Binding-site contacts:
Ligand atom O2 contacts residue MG1 of chain 1.Q at 2.2 Å.
Ligand atom C contacts residue LYS175 of chain 1.A at 3.4 Å.
Ligand atom C contacts residue MG1 of chain 1.Q at 2.8 Å.
Ligand atom O6 contacts residue LYS334 of chain 1.A at 2.9 Å (salt-bridge).
Ligand atom O4P contacts residue ARG295 of chain 1.A at 2.8 Å (salt-bridge).
Ligand atom O3P contacts residue GLY403 of chain 1.A at 2.9 Å (h-bond).
Ligand atom O6P contacts residue ARG295 of chain 1.A at 2.9 Å (salt-bridge).
Ligand atom O7 contacts residue ASN123 of chain 1.B at 3.0 Å (h-bond).
Ligand atom O2P contacts residue TRP66 of chain 1.B at 3.2 Å.
Ligand atom O4 contacts residue GLY380 of chain 1.A at 3.3 Å.
Ligand atom O6 contacts residue GLU60 of chain 1.B at 3.4 Å (salt-bridge).
Ligand atom O7 contacts residue ASP203 of chain 1.A at 3.1 Å (salt-bridge).
Ligand atom O2P contacts residue THR65 of chain 1.B at 3.3 Å (h-bond).
Ligand atom O3 contacts residue GLU204 of chain 1.A at 2.9 Å (salt-bridge).
Ligand atom O2 contacts residue LYS175 of chain 1.A at 3.1 Å (salt-bridge).
Ligand atom O1P contacts residue LYS175 of chain 1.A at 3.4 Å.
Ligand atom O1P contacts residue THR65 of chain 1.B at 2.5 Å (h-bond).
Ligand atom O2P contacts residue GLY380 of chain 1.A at 3.4 Å.
Ligand atom O5P contacts residue SER379 of chain 1.A at 3.4 Å (h-bond).
Ligand atom O7 contacts residue LYS177 of chain 1.A at 2.8 Å (salt-bridge).
Ligand atom C3 contacts residue MG1 of chain 1.Q at 3.1 Å.
Ligand atom C2 contacts residue MG1 of chain 1.Q at 2.8 Å.
Ligand atom O7 contacts residue MG1 of chain 1.Q at 2.1 Å.
Ligand atom O1 contacts residue LYS175 of chain 1.A at 3.2 Å (salt-bridge).
Ligand atom O2P contacts residue LYS334 of chain 1.A at 2.7 Å (salt-bridge).
Ligand atom O3 contacts residue KCX201 of chain 1.A at 2.6 Å (h-bond).
Ligand atom C3 contacts residue KCX201 of chain 1.A at 3.2 Å.
Ligand atom O2 contacts residue ASP203 of chain 1.A at 3.4 Å (salt-bridge).
Ligand atom O7 contacts residue LYS175 of chain 1.A at 3.4 Å (salt-bridge).
Ligand atom O2P contacts residue GLY381 of chain 1.A at 2.9 Å (h-bond).
Ligand atom O3 contacts residue MG1 of chain 1.Q at 2.2 Å.
Ligand atom O2 contacts residue THR173 of chain 1.A at 3.1 Å (h-bond).
Ligand atom P1 contacts residue THR65 of chain 1.B at 3.4 Å.
Ligand atom O4 contacts residue SER379 of chain 1.A at 2.8 Å (h-bond).
Ligand atom O5P contacts residue HIS327 of chain 1.A at 2.9 Å (h-bond).
Ligand atom O2 contacts residue KCX201 of chain 1.A at 3.2 Å (h-bond).
Ligand atom O3 contacts residue HIS294 of chain 1.A at 2.9 Å (h-bond).
Ligand atom O7 contacts residue GLU204 of chain 1.A at 3.1 Å (salt-bridge).
Ligand atom O1P contacts residue GLY404 of chain 1.A at 2.8 Å (h-bond).
Ligand atom O5 contacts residue LEU335 of chain 1.A at 3.3 Å.

Sequence of chain 1.A:
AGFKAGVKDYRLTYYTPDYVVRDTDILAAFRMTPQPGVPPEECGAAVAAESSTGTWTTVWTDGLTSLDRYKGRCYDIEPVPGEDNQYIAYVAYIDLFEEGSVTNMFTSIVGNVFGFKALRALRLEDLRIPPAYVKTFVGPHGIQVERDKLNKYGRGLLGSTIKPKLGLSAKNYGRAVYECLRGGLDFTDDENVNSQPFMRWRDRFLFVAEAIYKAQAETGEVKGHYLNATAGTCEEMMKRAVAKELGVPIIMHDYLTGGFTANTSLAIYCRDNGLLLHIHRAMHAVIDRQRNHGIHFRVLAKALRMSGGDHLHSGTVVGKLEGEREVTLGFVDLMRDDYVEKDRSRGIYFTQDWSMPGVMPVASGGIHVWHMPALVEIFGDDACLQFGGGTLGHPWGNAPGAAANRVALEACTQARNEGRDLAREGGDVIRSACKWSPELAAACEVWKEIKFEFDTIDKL

A protein and the small-molecule ligand that binds it are described below.
Small molecule (SMILES): O=C(O)[C@@](O)(COP(=O)(O)O)[C@H](O)[C@H](O)COP(=O)(O)O

Sequence of chain 1.B:
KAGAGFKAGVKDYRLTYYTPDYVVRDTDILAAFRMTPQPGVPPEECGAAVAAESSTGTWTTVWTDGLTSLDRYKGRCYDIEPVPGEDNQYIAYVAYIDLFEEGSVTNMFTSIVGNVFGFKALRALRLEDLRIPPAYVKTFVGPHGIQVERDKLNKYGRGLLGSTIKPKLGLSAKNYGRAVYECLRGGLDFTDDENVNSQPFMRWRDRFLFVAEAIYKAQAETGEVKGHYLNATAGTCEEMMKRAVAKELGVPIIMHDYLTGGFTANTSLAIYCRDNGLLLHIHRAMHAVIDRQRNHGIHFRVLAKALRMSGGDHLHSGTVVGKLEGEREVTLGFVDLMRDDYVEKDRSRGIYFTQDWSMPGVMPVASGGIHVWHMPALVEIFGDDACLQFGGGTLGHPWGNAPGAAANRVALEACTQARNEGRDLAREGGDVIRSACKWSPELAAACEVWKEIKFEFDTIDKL